Binding-site contacts:
Ligand atom C6 contacts residue GLY157 of chain 53.D at 3.9 Å.
Ligand atom O7 contacts residue GLY150 of chain 53.D at 3.4 Å.
Ligand atom C3 contacts residue ASN154 of chain 53.D at 3.8 Å.
Ligand atom O5 contacts residue HIS158 of chain 53.D at 3.5 Å.
Ligand atom O6 contacts residue ASN154 of chain 53.D at 4.2 Å.
Ligand atom C2 contacts residue HIS158 of chain 53.D at 3.7 Å.
Ligand atom C5 contacts residue ASN154 of chain 53.D at 3.7 Å.
Ligand atom C7 contacts residue VAL153 of chain 53.D at 3.6 Å (hydrophobic).
Ligand atom N2 contacts residue ASN154 of chain 53.D at 2.8 Å (h-bond).
Ligand atom C4 contacts residue HIS158 of chain 53.D at 4.1 Å.
Ligand atom C1 contacts residue ASN154 of chain 53.D at 1.4 Å.
Ligand atom C7 contacts residue SER149 of chain 53.D at 4.4 Å.
Ligand atom O5 contacts residue ASN154 of chain 53.D at 2.4 Å (h-bond).
Ligand atom C1 contacts residue HIS158 of chain 53.D at 3.9 Å.
Ligand atom C2 contacts residue ASN154 of chain 53.D at 2.5 Å.
Ligand atom O7 contacts residue VAL153 of chain 53.D at 3.3 Å.
Ligand atom O7 contacts residue SER149 of chain 53.D at 3.4 Å (h-bond).
Ligand atom C5 contacts residue HIS158 of chain 53.D at 4.2 Å.
Ligand atom O6 contacts residue HIS158 of chain 53.D at 4.2 Å.
Ligand atom O3 contacts residue HIS148 of chain 53.D at 3.7 Å.
Ligand atom C6 contacts residue HIS158 of chain 53.D at 4.3 Å.
Ligand atom C8 contacts residue VAL153 of chain 53.D at 3.2 Å (hydrophobic).
Ligand atom O6 contacts residue GLY157 of chain 53.D at 3.1 Å.
Ligand atom O7 contacts residue ASN154 of chain 53.D at 4.2 Å.
Ligand atom C8 contacts residue ASN154 of chain 53.D at 3.1 Å.
Ligand atom C4 contacts residue ASN154 of chain 53.D at 4.3 Å.
Ligand atom C7 contacts residue ASN154 of chain 53.D at 3.2 Å.
Ligand atom C3 contacts residue HIS158 of chain 53.D at 4.4 Å.

The protein below binds the small molecule below.
Small molecule (SMILES): CC(=O)N[C@@H]1[C@@H](O)[C@H](O)[C@@H](CO)O[C@H]1O

Sequence of chain 53.D:
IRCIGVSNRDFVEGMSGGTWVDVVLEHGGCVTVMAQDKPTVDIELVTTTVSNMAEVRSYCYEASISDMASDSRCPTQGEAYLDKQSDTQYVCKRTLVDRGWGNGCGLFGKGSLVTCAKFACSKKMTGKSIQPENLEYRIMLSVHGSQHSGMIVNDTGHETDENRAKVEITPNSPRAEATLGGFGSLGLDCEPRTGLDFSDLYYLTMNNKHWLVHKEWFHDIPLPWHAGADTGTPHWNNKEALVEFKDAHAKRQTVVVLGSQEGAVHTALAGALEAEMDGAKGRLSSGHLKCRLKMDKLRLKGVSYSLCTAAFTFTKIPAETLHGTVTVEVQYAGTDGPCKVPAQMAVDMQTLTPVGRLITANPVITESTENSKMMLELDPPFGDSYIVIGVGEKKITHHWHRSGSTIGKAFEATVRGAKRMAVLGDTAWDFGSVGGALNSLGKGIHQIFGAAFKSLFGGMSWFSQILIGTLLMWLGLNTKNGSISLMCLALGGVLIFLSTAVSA